Binding-site contacts:
Ligand atom N2 contacts residue GLU66 of chain 1.E at 3.8 Å.
Ligand atom C8 contacts residue CYS90 of chain 1.E at 3.8 Å (hydrophobic).
Ligand atom C8 contacts residue ASN87 of chain 1.E at 4.4 Å.
Ligand atom C7 contacts residue GLU66 of chain 1.E at 4.1 Å.
Ligand atom O5 contacts residue ASN87 of chain 1.E at 2.4 Å (h-bond).
Ligand atom C7 contacts residue ASP86 of chain 1.E at 4.4 Å.
Ligand atom N2 contacts residue ASN87 of chain 1.E at 2.9 Å (h-bond).
Ligand atom C6 contacts residue ASP86 of chain 1.E at 4.4 Å.
Ligand atom O6 contacts residue ASP86 of chain 1.E at 3.1 Å (salt-bridge).
Ligand atom C7 contacts residue CYS90 of chain 1.E at 4.4 Å (hydrophobic).
Ligand atom O7 contacts residue ASN87 of chain 1.E at 3.3 Å (h-bond).
Ligand atom C4 contacts residue ASN87 of chain 1.E at 4.2 Å.
Ligand atom O5 contacts residue ASP86 of chain 1.E at 4.2 Å.
Ligand atom C8 contacts residue ASP86 of chain 1.E at 3.7 Å.
Ligand atom O7 contacts residue CYS90 of chain 1.E at 4.1 Å.
Ligand atom O7 contacts residue ARG221 of chain 1.E at 3.9 Å.
Ligand atom O7 contacts residue ASP86 of chain 1.E at 4.5 Å.
Ligand atom C7 contacts residue ASN87 of chain 1.E at 3.3 Å.
Ligand atom C5 contacts residue ASN87 of chain 1.E at 3.7 Å.
Ligand atom C8 contacts residue GLU66 of chain 1.E at 3.7 Å.
Ligand atom C1 contacts residue ASN87 of chain 1.E at 1.4 Å.
Ligand atom C8 contacts residue ASN64 of chain 1.E at 4.1 Å.
Ligand atom C3 contacts residue ASN87 of chain 1.E at 3.8 Å.
Ligand atom C2 contacts residue ASN87 of chain 1.E at 2.5 Å.

Sequence of chain 1.E:
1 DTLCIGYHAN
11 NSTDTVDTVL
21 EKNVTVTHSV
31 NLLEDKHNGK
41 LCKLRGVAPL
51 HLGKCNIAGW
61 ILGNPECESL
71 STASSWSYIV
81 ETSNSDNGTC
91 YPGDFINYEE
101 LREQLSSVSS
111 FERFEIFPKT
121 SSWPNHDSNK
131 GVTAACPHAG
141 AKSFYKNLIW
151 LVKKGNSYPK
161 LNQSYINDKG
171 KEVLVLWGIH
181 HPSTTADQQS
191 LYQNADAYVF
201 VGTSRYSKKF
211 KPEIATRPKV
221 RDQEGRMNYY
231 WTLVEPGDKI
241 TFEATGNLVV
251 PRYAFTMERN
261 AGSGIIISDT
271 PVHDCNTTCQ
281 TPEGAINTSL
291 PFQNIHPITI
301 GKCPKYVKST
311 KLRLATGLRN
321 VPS

The protein below binds the small molecule below.
Small molecule (SMILES): CC(=O)N[C@H]1[C@H](O[C@H]2[C@H](O)[C@@H](NC(C)=O)CO[C@@H]2CO)O[C@H](CO)[C@@H](O)[C@@H]1O